Binding-site contacts:
Ligand atom CM2 contacts residue ILE122 of chain 37.A at 3.7 Å (hydrophobic).
Ligand atom C1B contacts residue ILE98 of chain 37.A at 3.6 Å (hydrophobic).
Ligand atom C3 contacts residue LEU100 of chain 37.A at 3.9 Å (hydrophobic).
Ligand atom CM4 contacts residue PHE179 of chain 37.A at 3.9 Å (hydrophobic).
Ligand atom C4A contacts residue TYR144 of chain 37.A at 3.8 Å (hydrophobic).
Ligand atom O5A contacts residue TYR144 of chain 37.A at 3.1 Å.
Ligand atom C5B contacts residue TYR144 of chain 37.A at 3.6 Å (hydrophobic).
Ligand atom C2A contacts residue PHE179 of chain 37.A at 3.3 Å (hydrophobic).
Ligand atom C2B contacts residue ILE98 of chain 37.A at 3.9 Å (hydrophobic).
Ligand atom N3A contacts residue LEU217 of chain 37.A at 3.4 Å.
Ligand atom C5B contacts residue LEU181 of chain 37.A at 3.3 Å (hydrophobic).
Ligand atom CM6 contacts residue LEU184 of chain 37.A at 3.4 Å (hydrophobic).
Ligand atom O5A contacts residue PHE179 of chain 37.A at 3.7 Å.
Ligand atom O5A contacts residue ALA166 of chain 37.A at 3.9 Å.
Ligand atom N3A contacts residue PHE179 of chain 37.A at 3.0 Å.
Ligand atom C1A contacts residue PHE179 of chain 37.A at 3.5 Å (hydrophobic).
Ligand atom CM6 contacts residue TYR144 of chain 37.A at 3.7 Å (hydrophobic).
Ligand atom O1B contacts residue ILE98 of chain 37.A at 2.9 Å.
Ligand atom C6B contacts residue ILE98 of chain 37.A at 3.6 Å (hydrophobic).
Ligand atom CM4 contacts residue VAL168 of chain 37.A at 3.5 Å (hydrophobic).
Ligand atom C1A contacts residue TYR144 of chain 37.A at 3.1 Å (hydrophobic).
Ligand atom C6B contacts residue LEU181 of chain 37.A at 3.3 Å (hydrophobic).
Ligand atom C2B contacts residue ILE122 of chain 37.A at 3.9 Å (hydrophobic).
Ligand atom C2C contacts residue ILE98 of chain 37.A at 4.0 Å (hydrophobic).
Ligand atom CM2 contacts residue ILE236 of chain 37.A at 4.0 Å (hydrophobic).
Ligand atom C4A contacts residue PHE179 of chain 37.A at 3.3 Å (hydrophobic).
Ligand atom O1 contacts residue LEU100 of chain 37.A at 4.0 Å.
Ligand atom C4 contacts residue TYR190 of chain 37.A at 3.8 Å (hydrophobic).
Ligand atom C1B contacts residue LEU181 of chain 37.A at 3.8 Å (hydrophobic).
Ligand atom CM3 contacts residue TYR190 of chain 37.A at 3.9 Å (hydrophobic).
Ligand atom C4B contacts residue PHE179 of chain 37.A at 3.8 Å (hydrophobic).
Ligand atom C1C contacts residue MET214 of chain 37.A at 3.7 Å (hydrophobic).
Ligand atom C5 contacts residue MET214 of chain 37.A at 3.6 Å (hydrophobic).
Ligand atom C4B contacts residue LEU181 of chain 37.A at 3.8 Å (hydrophobic).
Ligand atom N2 contacts residue LEU100 of chain 37.A at 3.8 Å.
Ligand atom C2A contacts residue TYR144 of chain 37.A at 3.7 Å (hydrophobic).
Ligand atom CM6 contacts residue LEU181 of chain 37.A at 3.7 Å (hydrophobic).
Ligand atom N2 contacts residue MET214 of chain 37.A at 3.8 Å.
Ligand atom O1 contacts residue MET214 of chain 37.A at 3.2 Å.
Ligand atom CM4 contacts residue TYR142 of chain 37.A at 3.1 Å (hydrophobic).

Sequence of chain 37.C:
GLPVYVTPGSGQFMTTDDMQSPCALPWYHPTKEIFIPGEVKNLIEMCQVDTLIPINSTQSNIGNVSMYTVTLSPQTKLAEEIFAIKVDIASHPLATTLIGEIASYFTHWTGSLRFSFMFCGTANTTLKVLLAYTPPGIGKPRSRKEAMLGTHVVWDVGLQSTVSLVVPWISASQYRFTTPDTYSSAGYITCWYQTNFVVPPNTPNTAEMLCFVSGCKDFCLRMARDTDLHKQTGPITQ

This protein binds this small molecule.
Small molecule (SMILES): Cc1cc(CCCOc2c(C)cc(-c3coc(C)n3)cc2C)on1

Sequence of chain 37.A:
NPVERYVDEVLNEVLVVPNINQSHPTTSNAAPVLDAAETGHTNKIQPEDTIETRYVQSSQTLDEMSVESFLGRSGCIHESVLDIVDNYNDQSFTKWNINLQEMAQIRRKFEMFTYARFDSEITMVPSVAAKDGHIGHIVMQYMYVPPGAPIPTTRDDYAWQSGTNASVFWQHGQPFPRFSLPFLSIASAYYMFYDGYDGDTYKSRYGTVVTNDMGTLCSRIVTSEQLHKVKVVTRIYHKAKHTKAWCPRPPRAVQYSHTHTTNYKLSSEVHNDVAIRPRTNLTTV